Sequence of chain 1.A:
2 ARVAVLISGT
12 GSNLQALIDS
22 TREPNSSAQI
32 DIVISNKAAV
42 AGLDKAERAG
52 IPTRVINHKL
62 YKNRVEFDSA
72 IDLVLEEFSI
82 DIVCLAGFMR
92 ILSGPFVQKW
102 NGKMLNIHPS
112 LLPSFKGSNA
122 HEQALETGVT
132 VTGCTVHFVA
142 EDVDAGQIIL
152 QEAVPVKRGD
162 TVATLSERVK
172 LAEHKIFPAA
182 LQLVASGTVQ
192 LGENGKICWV

Binding-site contacts:
Ligand atom O6 contacts residue LYS171 of chain 1.A at 3.6 Å.
Ligand atom O16 contacts residue SER13 of chain 1.A at 3.5 Å (h-bond).
Ligand atom N24 contacts residue HIS109 of chain 1.A at 4.0 Å.
Ligand atom C21 contacts residue PRO110 of chain 1.A at 3.7 Å (hydrophobic).
Ligand atom O18 contacts residue THR11 of chain 1.A at 3.5 Å (h-bond).
Ligand atom N24 contacts residue MET90 of chain 1.A at 3.7 Å.
Ligand atom O22 contacts residue PRO110 of chain 1.A at 3.5 Å.
Ligand atom C23 contacts residue ILE108 of chain 1.A at 4.0 Å (hydrophobic).
Ligand atom N19 contacts residue ILE108 of chain 1.A at 3.9 Å.
Ligand atom O18 contacts residue SER13 of chain 1.A at 4.0 Å.
Ligand atom O8 contacts residue ILE108 of chain 1.A at 3.7 Å.
Ligand atom C3 contacts residue PRO110 of chain 1.A at 3.9 Å (hydrophobic).
Ligand atom P15 contacts residue LYS171 of chain 1.A at 4.0 Å.
Ligand atom C21 contacts residue MET90 of chain 1.A at 3.7 Å (hydrophobic).
Ligand atom O22 contacts residue MET90 of chain 1.A at 3.9 Å.
Ligand atom C2 contacts residue GLU174 of chain 1.A at 3.4 Å.
Ligand atom O8 contacts residue GLU174 of chain 1.A at 3.0 Å (salt-bridge).
Ligand atom O6 contacts residue GLU174 of chain 1.A at 2.9 Å (salt-bridge).
Ligand atom O17 contacts residue SER13 of chain 1.A at 2.6 Å (h-bond).
Ligand atom C23 contacts residue MET90 of chain 1.A at 3.6 Å (hydrophobic).
Ligand atom O18 contacts residue GLY12 of chain 1.A at 2.9 Å (h-bond).
Ligand atom N19 contacts residue PRO110 of chain 1.A at 3.9 Å.
Ligand atom O17 contacts residue ASN14 of chain 1.A at 4.0 Å.
Ligand atom C1 contacts residue GLU174 of chain 1.A at 3.1 Å.
Ligand atom O16 contacts residue ASN14 of chain 1.A at 3.0 Å (h-bond).
Ligand atom O17 contacts residue GLY12 of chain 1.A at 3.5 Å (h-bond).
Ligand atom O8 contacts residue PRO110 of chain 1.A at 3.3 Å.
Ligand atom P15 contacts residue SER13 of chain 1.A at 3.5 Å.
Ligand atom O17 contacts residue THR11 of chain 1.A at 3.7 Å.
Ligand atom N24 contacts residue GLY118 of chain 1.A at 3.8 Å.
Ligand atom P15 contacts residue GLY12 of chain 1.A at 3.6 Å.
Ligand atom N24 contacts residue 3YF1 of chain 1.C at 3.6 Å.
Ligand atom O17 contacts residue LYS171 of chain 1.A at 3.3 Å (salt-bridge).
Ligand atom O12 contacts residue LYS171 of chain 1.A at 3.3 Å (salt-bridge).
Ligand atom C1 contacts residue LYS171 of chain 1.A at 4.0 Å.
Ligand atom C10 contacts residue GLY88 of chain 1.A at 3.5 Å.
Ligand atom O6 contacts residue PRO110 of chain 1.A at 4.0 Å.
Ligand atom C1 contacts residue ASN14 of chain 1.A at 3.8 Å.
Ligand atom P15 contacts residue ASN14 of chain 1.A at 4.0 Å.
Ligand atom O4 contacts residue GLY88 of chain 1.A at 3.9 Å.

A protein and the small-molecule ligand that binds it are described below.
Small molecule (SMILES): NCC(=O)N[C@@H]1O[C@H](COP(=O)([O-])[O-])[C@@H](O)[C@H]1O